Binding-site contacts:
Ligand atom N6 contacts residue MET96 of chain 1.B at 3.4 Å.
Ligand atom PB contacts residue MG1 of chain 1.H at 3.3 Å.
Ligand atom O3G contacts residue PHE29 of chain 1.B at 3.6 Å.
Ligand atom N3 contacts residue LEU24 of chain 1.B at 3.7 Å.
Ligand atom O2A contacts residue LYS51 of chain 1.B at 2.4 Å (salt-bridge).
Ligand atom C2 contacts residue MET99 of chain 1.B at 3.4 Å (hydrophobic).
Ligand atom C5' contacts residue GLY25 of chain 1.B at 3.4 Å.
Ligand atom C8 contacts residue VAL32 of chain 1.B at 3.7 Å (hydrophobic).
Ligand atom O1B contacts residue ARG147 of chain 1.B at 3.6 Å.
Ligand atom C6 contacts residue ALA49 of chain 1.B at 3.6 Å (hydrophobic).
Ligand atom O2B contacts residue ARG147 of chain 1.B at 3.6 Å.
Ligand atom O1A contacts residue SER26 of chain 1.B at 3.7 Å.
Ligand atom O2A contacts residue MG1 of chain 1.H at 2.0 Å.
Ligand atom O1B contacts residue ASN148 of chain 1.B at 3.4 Å (h-bond).
Ligand atom N1 contacts residue MET99 of chain 1.B at 3.0 Å (h-bond).
Ligand atom O2' contacts residue CYS103 of chain 1.B at 3.5 Å.
Ligand atom O1A contacts residue GLY30 of chain 1.B at 3.6 Å (h-bond).
Ligand atom N6 contacts residue GLN97 of chain 1.B at 3.1 Å (h-bond).
Ligand atom O1G contacts residue ASP161 of chain 1.B at 2.8 Å (salt-bridge).
Ligand atom N3B contacts residue ARG147 of chain 1.B at 3.6 Å.
Ligand atom O2A contacts residue ASP161 of chain 1.B at 2.8 Å (salt-bridge).
Ligand atom O1G contacts residue ASN148 of chain 1.B at 3.1 Å (h-bond).
Ligand atom O2G contacts residue ASP143 of chain 1.B at 2.5 Å (salt-bridge).
Ligand atom O1B contacts residue MG1 of chain 1.H at 2.1 Å.
Ligand atom O5' contacts residue VAL32 of chain 1.B at 3.2 Å.
Ligand atom O3A contacts residue GLY27 of chain 1.B at 3.7 Å.
Ligand atom PG contacts residue ASP143 of chain 1.B at 3.5 Å.
Ligand atom PA contacts residue LYS51 of chain 1.B at 3.2 Å.
Ligand atom O3A contacts residue MG1 of chain 1.H at 3.7 Å.
Ligand atom N3B contacts residue GLY27 of chain 1.B at 3.6 Å.
Ligand atom O2G contacts residue ARG147 of chain 1.B at 2.7 Å (salt-bridge).
Ligand atom O1G contacts residue MG1 of chain 1.H at 2.2 Å.
Ligand atom C5' contacts residue SER26 of chain 1.B at 3.6 Å.
Ligand atom O2G contacts residue ASN148 of chain 1.B at 3.3 Å (h-bond).
Ligand atom O1A contacts residue GLY27 of chain 1.B at 3.1 Å (h-bond).
Ligand atom PG contacts residue MG1 of chain 1.H at 3.5 Å.
Ligand atom N6 contacts residue ALA49 of chain 1.B at 3.3 Å.
Ligand atom O3G contacts residue ALA28 of chain 1.B at 2.9 Å (h-bond).
Ligand atom PA contacts residue MG1 of chain 1.H at 3.4 Å.
Ligand atom O1A contacts residue LYS51 of chain 1.B at 3.1 Å (salt-bridge).

A small-molecule ligand and the protein it binds are described below.
Small molecule (SMILES): Nc1ncnc2c1ncn2[C@@H]1O[C@H](CO[P](=O)(O)O[P](=O)(O)NP(=O)(O)O)[C@@H](O)[C@H]1O

Sequence of chain 1.B:
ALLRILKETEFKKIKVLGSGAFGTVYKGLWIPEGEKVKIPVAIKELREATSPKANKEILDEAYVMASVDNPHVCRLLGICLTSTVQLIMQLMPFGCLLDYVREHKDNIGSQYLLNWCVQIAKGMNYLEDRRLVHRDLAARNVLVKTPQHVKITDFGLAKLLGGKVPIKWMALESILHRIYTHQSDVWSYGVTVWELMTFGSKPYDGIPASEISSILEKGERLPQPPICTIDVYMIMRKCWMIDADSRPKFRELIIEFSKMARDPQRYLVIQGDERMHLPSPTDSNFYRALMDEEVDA